Binding-site contacts:
Ligand atom O1 contacts residue HIS66 of chain 1.D at 2.9 Å (h-bond).
Ligand atom C6 contacts residue GLU13 of chain 1.D at 3.3 Å.
Ligand atom C4 contacts residue LYS312 of chain 1.D at 3.8 Å.
Ligand atom O1 contacts residue HIS348 of chain 1.D at 2.6 Å (h-bond).
Ligand atom C3 contacts residue LYS312 of chain 1.D at 3.7 Å.
Ligand atom C1 contacts residue HIS66 of chain 1.D at 3.7 Å.
Ligand atom O5 contacts residue ALA42 of chain 1.D at 3.3 Å.
Ligand atom C6 contacts residue TRP244 of chain 1.D at 3.8 Å (hydrophobic).
Ligand atom O3 contacts residue LYS312 of chain 1.D at 3.0 Å (salt-bridge).
Ligand atom C4 contacts residue GLU13 of chain 1.D at 3.4 Å.
Ligand atom O4 contacts residue GLU13 of chain 1.D at 2.7 Å (salt-bridge).
Ligand atom C5 contacts residue TRP244 of chain 1.D at 3.7 Å (hydrophobic).
Ligand atom O2 contacts residue LEU276 of chain 1.D at 3.1 Å.
Ligand atom O6 contacts residue ALA42 of chain 1.D at 3.0 Å (h-bond).
Ligand atom C2 contacts residue TRP8 of chain 1.D at 3.7 Å (hydrophobic).
Ligand atom O1 contacts residue ALA42 of chain 1.D at 3.5 Å.
Ligand atom C3 contacts residue ASP278 of chain 1.D at 3.5 Å.
Ligand atom C6 contacts residue ALA42 of chain 1.D at 3.6 Å (hydrophobic).
Ligand atom C2 contacts residue HIS66 of chain 1.D at 3.5 Å.
Ligand atom O2 contacts residue ASP278 of chain 1.D at 2.6 Å (salt-bridge).
Ligand atom O6 contacts residue GLU13 of chain 1.D at 2.6 Å (salt-bridge).
Ligand atom O2 contacts residue HIS66 of chain 1.D at 2.8 Å (h-bond).
Ligand atom O4 contacts residue LYS312 of chain 1.D at 2.9 Å (salt-bridge).
Ligand atom C2 contacts residue GLN64 of chain 1.D at 3.9 Å.
Ligand atom C4 contacts residue TRP8 of chain 1.D at 3.8 Å (hydrophobic).
Ligand atom C5 contacts residue TRP8 of chain 1.D at 3.9 Å (hydrophobic).
Ligand atom O6 contacts residue TRP224 of chain 1.D at 3.9 Å.
Ligand atom O4 contacts residue TRP244 of chain 1.D at 3.5 Å.
Ligand atom C6 contacts residue TRP224 of chain 1.D at 3.7 Å (hydrophobic).
Ligand atom O3 contacts residue ASP278 of chain 1.D at 2.6 Å (salt-bridge).
Ligand atom O5 contacts residue TRP8 of chain 1.D at 3.3 Å (h-bond).
Ligand atom C2 contacts residue ASP278 of chain 1.D at 3.4 Å.
Ligand atom O3 contacts residue TRP9 of chain 1.D at 2.9 Å (h-bond).
Ligand atom O6 contacts residue GLY41 of chain 1.D at 3.6 Å.
Ligand atom O5 contacts residue HIS348 of chain 1.D at 3.9 Å.
Ligand atom O3 contacts residue GLN64 of chain 1.D at 3.5 Å (h-bond).
Ligand atom C1 contacts residue HIS348 of chain 1.D at 3.3 Å.
Ligand atom O1 contacts residue TRP8 of chain 1.D at 3.5 Å.
Ligand atom O6 contacts residue TRP8 of chain 1.D at 3.4 Å (h-bond).
Ligand atom C1 contacts residue TRP8 of chain 1.D at 3.9 Å (hydrophobic).

This small molecule binds to this protein.
Small molecule (SMILES): OC[C@H]1O[C@@H](O)[C@H](O)[C@@H](O)[C@@H]1O

Sequence of chain 1.D:
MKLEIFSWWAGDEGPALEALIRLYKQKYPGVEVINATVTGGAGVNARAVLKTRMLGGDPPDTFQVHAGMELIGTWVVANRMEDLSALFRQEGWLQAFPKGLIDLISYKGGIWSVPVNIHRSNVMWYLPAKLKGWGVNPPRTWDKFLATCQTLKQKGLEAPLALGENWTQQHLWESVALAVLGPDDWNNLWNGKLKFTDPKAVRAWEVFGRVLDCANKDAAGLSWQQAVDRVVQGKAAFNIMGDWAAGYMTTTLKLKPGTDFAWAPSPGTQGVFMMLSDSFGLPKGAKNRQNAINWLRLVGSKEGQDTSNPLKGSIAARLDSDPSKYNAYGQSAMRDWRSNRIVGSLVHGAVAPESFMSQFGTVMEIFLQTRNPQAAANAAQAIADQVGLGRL